The small molecule below binds the protein below.
Small molecule (SMILES): NCCc1c[nH]c2ccc(O)cc12

Sequence of chain 1.A:
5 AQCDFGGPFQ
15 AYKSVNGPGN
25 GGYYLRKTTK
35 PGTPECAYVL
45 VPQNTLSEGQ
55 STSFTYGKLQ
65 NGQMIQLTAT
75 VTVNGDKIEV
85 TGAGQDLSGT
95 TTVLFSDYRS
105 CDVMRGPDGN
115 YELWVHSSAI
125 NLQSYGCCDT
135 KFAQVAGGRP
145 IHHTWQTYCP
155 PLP

Binding-site contacts:
Ligand atom NZ contacts residue VAL19 of chain 1.A at 4.0 Å.
Ligand atom OH contacts residue VAL75 of chain 1.A at 4.0 Å.
Ligand atom NZ contacts residue SER18 of chain 1.A at 2.8 Å (h-bond).
Ligand atom CZ2 contacts residue LEU91 of chain 1.A at 4.3 Å (hydrophobic).
Ligand atom CB contacts residue VAL43 of chain 1.A at 3.9 Å (hydrophobic).
Ligand atom CE2 contacts residue VAL43 of chain 1.A at 4.4 Å (hydrophobic).
Ligand atom CZ2 contacts residue ILE82 of chain 1.A at 3.7 Å (hydrophobic).
Ligand atom CG contacts residue TRP118 of chain 1.A at 4.2 Å (hydrophobic).
Ligand atom CE3 contacts residue VAL43 of chain 1.A at 3.7 Å (hydrophobic).
Ligand atom CA contacts residue VAL19 of chain 1.A at 4.1 Å (hydrophobic).
Ligand atom CA contacts residue MET108 of chain 1.A at 3.7 Å (hydrophobic).
Ligand atom CH2 contacts residue VAL75 of chain 1.A at 4.1 Å (hydrophobic).
Ligand atom CH2 contacts residue PHE58 of chain 1.A at 3.9 Å (hydrophobic).
Ligand atom CH2 contacts residue VAL43 of chain 1.A at 4.3 Å (hydrophobic).
Ligand atom CB contacts residue TRP118 of chain 1.A at 4.3 Å (hydrophobic).
Ligand atom CD2 contacts residue VAL43 of chain 1.A at 3.9 Å (hydrophobic).
Ligand atom CH2 contacts residue VAL84 of chain 1.A at 3.8 Å (hydrophobic).
Ligand atom NE1 contacts residue MET108 of chain 1.A at 4.2 Å.
Ligand atom CZ3 contacts residue VAL43 of chain 1.A at 4.2 Å (hydrophobic).
Ligand atom CG contacts residue MET108 of chain 1.A at 3.8 Å (hydrophobic).
Ligand atom CE2 contacts residue ILE82 of chain 1.A at 4.3 Å (hydrophobic).
Ligand atom NE1 contacts residue THR95 of chain 1.A at 4.2 Å.
Ligand atom CZ2 contacts residue VAL84 of chain 1.A at 3.9 Å (hydrophobic).
Ligand atom CD1 contacts residue TRP118 of chain 1.A at 3.3 Å (hydrophobic).
Ligand atom CB contacts residue ASP106 of chain 1.A at 3.5 Å.
Ligand atom CZ3 contacts residue ILE82 of chain 1.A at 4.2 Å (hydrophobic).
Ligand atom NZ contacts residue TYR27 of chain 1.A at 3.5 Å.
Ligand atom CH2 contacts residue ILE82 of chain 1.A at 3.7 Å (hydrophobic).
Ligand atom CZ3 contacts residue PHE58 of chain 1.A at 4.1 Å (hydrophobic).
Ligand atom OH contacts residue PHE58 of chain 1.A at 3.5 Å.
Ligand atom CZ3 contacts residue VAL75 of chain 1.A at 4.4 Å (hydrophobic).
Ligand atom NZ contacts residue ASP106 of chain 1.A at 2.8 Å (salt-bridge).
Ligand atom OH contacts residue VAL19 of chain 1.A at 3.9 Å.
Ligand atom CB contacts residue MET108 of chain 1.A at 4.0 Å (hydrophobic).
Ligand atom CA contacts residue SER18 of chain 1.A at 3.6 Å.
Ligand atom CB contacts residue TYR27 of chain 1.A at 4.2 Å (hydrophobic).
Ligand atom CG contacts residue VAL43 of chain 1.A at 4.0 Å (hydrophobic).
Ligand atom CD1 contacts residue MET108 of chain 1.A at 3.5 Å (hydrophobic).
Ligand atom NE1 contacts residue TRP118 of chain 1.A at 3.8 Å.
Ligand atom CA contacts residue ASP106 of chain 1.A at 3.3 Å.